Binding-site contacts:
Ligand atom O4 contacts residue TRP86 of chain 1.L at 3.4 Å (h-bond).
Ligand atom C31 contacts residue ARG88 of chain 1.L at 3.6 Å.
Ligand atom O5 contacts residue TYR50 of chain 1.L at 3.5 Å (h-bond).
Ligand atom C15 contacts residue ARG49 of chain 1.L at 3.9 Å.
Ligand atom O contacts residue ASN85 of chain 1.L at 2.9 Å (h-bond).
Ligand atom C9 contacts residue TYR144 of chain 1.L at 3.8 Å (hydrophobic).
Ligand atom C28 contacts residue PHE54 of chain 1.L at 3.4 Å (hydrophobic).
Ligand atom C27 contacts residue ALA53 of chain 1.L at 3.3 Å (hydrophobic).
Ligand atom C30 contacts residue PHE46 of chain 1.L at 3.9 Å (hydrophobic).
Ligand atom C contacts residue GLY87 of chain 1.L at 3.8 Å.
Ligand atom O4 contacts residue GLY87 of chain 1.L at 3.0 Å (h-bond).
Ligand atom C29 contacts residue PHE46 of chain 1.L at 3.5 Å (hydrophobic).
Ligand atom C24 contacts residue PHE46 of chain 1.L at 3.9 Å (hydrophobic).
Ligand atom N1 contacts residue ASN85 of chain 1.L at 3.8 Å.
Ligand atom C4 contacts residue ASN85 of chain 1.L at 3.6 Å.
Ligand atom O contacts residue ARG88 of chain 1.L at 3.5 Å (salt-bridge).
Ligand atom C30 contacts residue ALA91 of chain 1.L at 3.8 Å (hydrophobic).
Ligand atom C30 contacts residue ARG88 of chain 1.L at 3.6 Å.
Ligand atom C27 contacts residue PHE54 of chain 1.L at 4.0 Å (hydrophobic).
Ligand atom C27 contacts residue LEU57 of chain 1.L at 4.0 Å (hydrophobic).
Ligand atom C10 contacts residue PHE140 of chain 1.L at 3.7 Å (hydrophobic).
Ligand atom C28 contacts residue PHE46 of chain 1.L at 3.9 Å (hydrophobic).
Ligand atom C29 contacts residue ALA53 of chain 1.L at 3.9 Å (hydrophobic).
Ligand atom C23 contacts residue PHE46 of chain 1.L at 3.7 Å (hydrophobic).
Ligand atom C28 contacts residue ALA53 of chain 1.L at 3.3 Å (hydrophobic).
Ligand atom C17 contacts residue GLU45 of chain 1.L at 3.9 Å.
Ligand atom C31 contacts residue GLY87 of chain 1.L at 3.6 Å.
Ligand atom C19 contacts residue GLY87 of chain 1.L at 3.8 Å.
Ligand atom S contacts residue ASN85 of chain 1.L at 3.8 Å.
Ligand atom C26 contacts residue LEU57 of chain 1.L at 3.8 Å (hydrophobic).
Ligand atom C8 contacts residue LEU143 of chain 1.L at 3.7 Å (hydrophobic).
Ligand atom O contacts residue GLY87 of chain 1.L at 3.3 Å.
Ligand atom C25 contacts residue LEU79 of chain 1.L at 3.6 Å (hydrophobic).
Ligand atom C12 contacts residue TYR50 of chain 1.L at 3.5 Å (hydrophobic).
Ligand atom C11 contacts residue GLY87 of chain 1.L at 3.5 Å.
Ligand atom C10 contacts residue TRP86 of chain 1.L at 3.7 Å (hydrophobic).
Ligand atom C25 contacts residue ARG88 of chain 1.L at 3.6 Å.
Ligand atom C11 contacts residue TRP86 of chain 1.L at 3.9 Å (hydrophobic).
Ligand atom O4 contacts residue ASN85 of chain 1.L at 2.8 Å (h-bond).
Ligand atom C26 contacts residue LEU79 of chain 1.L at 3.8 Å (hydrophobic).

A protein and the small-molecule ligand that binds it are described below.
Small molecule (SMILES): Cc1ccc(CN(C(=O)N[C@@H](CS(=O)(=O)CC2CCCCC2)C(=O)O)C(=O)c2ccc(-c3ccccc3)cc2)cc1

Sequence of chain 1.L:
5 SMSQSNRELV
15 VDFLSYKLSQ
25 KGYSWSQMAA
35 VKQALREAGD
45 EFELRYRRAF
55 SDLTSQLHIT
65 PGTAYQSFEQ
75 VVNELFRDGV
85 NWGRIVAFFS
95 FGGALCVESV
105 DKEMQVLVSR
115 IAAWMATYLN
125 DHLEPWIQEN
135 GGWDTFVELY